Sequence of chain 1.A:
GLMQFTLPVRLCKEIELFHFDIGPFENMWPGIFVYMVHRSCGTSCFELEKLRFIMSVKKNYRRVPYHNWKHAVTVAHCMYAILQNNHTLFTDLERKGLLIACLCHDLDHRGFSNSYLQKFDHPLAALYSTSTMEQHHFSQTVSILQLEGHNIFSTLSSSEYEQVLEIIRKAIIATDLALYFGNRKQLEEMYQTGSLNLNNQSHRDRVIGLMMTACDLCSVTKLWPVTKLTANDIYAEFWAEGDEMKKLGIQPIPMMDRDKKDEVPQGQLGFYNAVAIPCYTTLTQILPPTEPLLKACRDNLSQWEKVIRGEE

A protein and the small-molecule ligand that binds it are described below.
Small molecule (SMILES): O=C(Nc1ccnn1-c1ccccc1)c1nc(C2CC2)ccc1Nc1cncnc1

Binding-site contacts:
Ligand atom N3 contacts residue MET267 of chain 1.A at 3.5 Å.
Ligand atom C25 contacts residue GLN280 of chain 1.A at 3.3 Å.
Ligand atom N19 contacts residue ALA243 of chain 1.A at 3.7 Å.
Ligand atom C23 contacts residue SER231 of chain 1.A at 3.8 Å.
Ligand atom C27 contacts residue PHE283 of chain 1.A at 3.8 Å (hydrophobic).
Ligand atom O17 contacts residue PHE283 of chain 1.A at 3.8 Å.
Ligand atom C1 contacts residue PHE283 of chain 1.A at 3.5 Å (hydrophobic).
Ligand atom O17 contacts residue GLN280 of chain 1.A at 2.9 Å (h-bond).
Ligand atom C27 contacts residue MET267 of chain 1.A at 3.8 Å (hydrophobic).
Ligand atom N18 contacts residue SER231 of chain 1.A at 3.4 Å.
Ligand atom C9 contacts residue GLN280 of chain 1.A at 3.5 Å.
Ligand atom C2 contacts residue PHE283 of chain 1.A at 3.5 Å (hydrophobic).
Ligand atom C29 contacts residue LEU189 of chain 1.A at 3.9 Å (hydrophobic).
Ligand atom C23 contacts residue THR242 of chain 1.A at 3.9 Å.
Ligand atom C16 contacts residue PHE283 of chain 1.A at 3.4 Å (hydrophobic).
Ligand atom C7 contacts residue PHE283 of chain 1.A at 3.8 Å (hydrophobic).
Ligand atom N4 contacts residue PHE283 of chain 1.A at 3.6 Å.
Ligand atom C13 contacts residue LEU189 of chain 1.A at 3.7 Å (hydrophobic).
Ligand atom C25 contacts residue VAL232 of chain 1.A at 3.8 Å (hydrophobic).
Ligand atom N18 contacts residue THR242 of chain 1.A at 3.7 Å.
Ligand atom C15 contacts residue TYR247 of chain 1.A at 3.5 Å (hydrophobic).
Ligand atom N19 contacts residue THR239 of chain 1.A at 3.6 Å.
Ligand atom N3 contacts residue PHE283 of chain 1.A at 3.5 Å.
Ligand atom C5 contacts residue PHE283 of chain 1.A at 3.6 Å (hydrophobic).
Ligand atom C16 contacts residue MET267 of chain 1.A at 3.6 Å (hydrophobic).
Ligand atom C21 contacts residue ILE246 of chain 1.A at 3.9 Å (hydrophobic).
Ligand atom N8 contacts residue MET267 of chain 1.A at 3.4 Å.
Ligand atom C26 contacts residue PHE283 of chain 1.A at 3.7 Å (hydrophobic).
Ligand atom C15 contacts residue GLY279 of chain 1.A at 3.5 Å.
Ligand atom C22 contacts residue LEU229 of chain 1.A at 3.8 Å (hydrophobic).
Ligand atom C24 contacts residue ILE246 of chain 1.A at 3.8 Å (hydrophobic).
Ligand atom C1 contacts residue MET267 of chain 1.A at 3.8 Å (hydrophobic).
Ligand atom N6 contacts residue PHE283 of chain 1.A at 3.2 Å.
Ligand atom C9 contacts residue TYR247 of chain 1.A at 3.2 Å (hydrophobic).
Ligand atom C28 contacts residue VAL287 of chain 1.A at 3.9 Å (hydrophobic).
Ligand atom C15 contacts residue MET267 of chain 1.A at 3.8 Å (hydrophobic).
Ligand atom N8 contacts residue GLY279 of chain 1.A at 3.9 Å.
Ligand atom C23 contacts residue THR239 of chain 1.A at 3.5 Å.
Ligand atom C23 contacts residue ALA243 of chain 1.A at 3.5 Å (hydrophobic).
Ligand atom N6 contacts residue PHE250 of chain 1.A at 3.9 Å.